Binding-site contacts:
Ligand atom C4 contacts residue TYR124 of chain 1.A at 3.4 Å (hydrophobic).
Ligand atom C9 contacts residue TYR341 of chain 1.A at 4.2 Å (hydrophobic).
Ligand atom C2 contacts residue TYR72 of chain 1.A at 4.3 Å (hydrophobic).
Ligand atom C6 contacts residue ASP74 of chain 1.A at 3.7 Å.
Ligand atom C3 contacts residue TRP286 of chain 1.A at 4.2 Å (hydrophobic).
Ligand atom O7 contacts residue TYR341 of chain 1.A at 4.4 Å.
Ligand atom C5 contacts residue TYR124 of chain 1.A at 3.2 Å (hydrophobic).
Ligand atom C5 contacts residue TYR341 of chain 1.A at 4.0 Å (hydrophobic).
Ligand atom C4 contacts residue TYR341 of chain 1.A at 4.4 Å (hydrophobic).
Ligand atom C10 contacts residue TYR341 of chain 1.A at 4.2 Å (hydrophobic).
Ligand atom C3 contacts residue TYR124 of chain 1.A at 4.4 Å (hydrophobic).
Ligand atom C6 contacts residue TYR341 of chain 1.A at 3.3 Å (hydrophobic).
Ligand atom O7 contacts residue PHE297 of chain 1.A at 4.2 Å.
Ligand atom C8 contacts residue TYR72 of chain 1.A at 3.7 Å (hydrophobic).
Ligand atom N1 contacts residue TYR72 of chain 1.A at 4.0 Å.
Ligand atom C8 contacts residue TRP286 of chain 1.A at 3.7 Å (hydrophobic).
Ligand atom O7 contacts residue TYR124 of chain 1.A at 3.8 Å.
Ligand atom C4 contacts residue TRP286 of chain 1.A at 3.5 Å (hydrophobic).
Ligand atom C9 contacts residue TYR72 of chain 1.A at 3.3 Å (hydrophobic).
Ligand atom C6 contacts residue TYR124 of chain 1.A at 3.2 Å (hydrophobic).
Ligand atom C2 contacts residue TRP286 of chain 1.A at 3.4 Å (hydrophobic).
Ligand atom C6 contacts residue TYR337 of chain 1.A at 4.3 Å (hydrophobic).
Ligand atom C3 contacts residue TYR341 of chain 1.A at 3.6 Å (hydrophobic).
Ligand atom O7 contacts residue PHE338 of chain 1.A at 4.1 Å.
Ligand atom N1 contacts residue TRP286 of chain 1.A at 4.3 Å.

Sequence of chain 1.A:
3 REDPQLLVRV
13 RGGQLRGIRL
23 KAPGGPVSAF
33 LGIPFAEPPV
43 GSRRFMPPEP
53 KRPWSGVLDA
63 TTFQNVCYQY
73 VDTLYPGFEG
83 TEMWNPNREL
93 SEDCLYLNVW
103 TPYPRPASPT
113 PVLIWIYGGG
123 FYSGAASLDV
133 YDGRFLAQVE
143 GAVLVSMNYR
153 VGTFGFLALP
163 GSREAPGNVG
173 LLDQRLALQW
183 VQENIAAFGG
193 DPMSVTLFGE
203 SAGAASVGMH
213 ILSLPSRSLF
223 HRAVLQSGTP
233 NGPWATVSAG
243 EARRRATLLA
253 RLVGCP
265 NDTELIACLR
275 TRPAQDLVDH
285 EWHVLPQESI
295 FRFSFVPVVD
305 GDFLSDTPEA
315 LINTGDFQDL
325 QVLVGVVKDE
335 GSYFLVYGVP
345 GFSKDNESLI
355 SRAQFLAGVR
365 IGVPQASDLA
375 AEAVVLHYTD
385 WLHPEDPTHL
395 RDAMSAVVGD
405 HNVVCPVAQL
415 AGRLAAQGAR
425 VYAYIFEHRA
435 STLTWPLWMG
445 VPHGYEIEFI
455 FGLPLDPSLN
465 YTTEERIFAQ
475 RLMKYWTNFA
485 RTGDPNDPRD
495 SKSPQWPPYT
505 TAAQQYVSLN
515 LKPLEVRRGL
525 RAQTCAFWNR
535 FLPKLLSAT

The protein below binds the small molecule below.
Small molecule (SMILES): CC(=O)CCC[N+](C)(C)C